Sequence of chain 1.C:
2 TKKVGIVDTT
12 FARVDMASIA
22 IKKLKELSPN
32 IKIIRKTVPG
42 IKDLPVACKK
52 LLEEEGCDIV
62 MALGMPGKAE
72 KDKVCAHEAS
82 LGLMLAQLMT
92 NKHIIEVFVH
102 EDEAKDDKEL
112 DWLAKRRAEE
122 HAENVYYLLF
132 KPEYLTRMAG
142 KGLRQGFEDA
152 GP

The small molecule below binds the protein below.
Small molecule (SMILES): O=c1[nH]c(=O)c2[nH]c(=O)c(=O)n(C[C@H](O)[C@H](O)[C@H](O)CO)c2[nH]1

Binding-site contacts:
Ligand atom O2 contacts residue ARG145 of chain 1.C at 3.5 Å.
Ligand atom N1 contacts residue ARG118 of chain 1.C at 3.6 Å.
Ligand atom O4 contacts residue RDL1 of chain 1.M at 3.5 Å (h-bond).
Ligand atom N6 contacts residue RDL1 of chain 1.M at 2.8 Å (h-bond).
Ligand atom C7 contacts residue ARG118 of chain 1.C at 3.4 Å.
Ligand atom O8 contacts residue GLU104 of chain 1.C at 3.0 Å (salt-bridge).
Ligand atom C5 contacts residue RDL1 of chain 1.M at 2.8 Å.
Ligand atom O7 contacts residue PHE99 of chain 1.C at 3.0 Å (h-bond).
Ligand atom N6 contacts residue ARG118 of chain 1.C at 3.6 Å.
Ligand atom C8 contacts residue RDL1 of chain 1.M at 3.3 Å.
Ligand atom O4 contacts residue ARG118 of chain 1.C at 3.7 Å.
Ligand atom O7 contacts residue HIS101 of chain 1.C at 3.6 Å.
Ligand atom N1 contacts residue GLN146 of chain 1.C at 3.8 Å.
Ligand atom C8 contacts residue ARG118 of chain 1.C at 3.5 Å.
Ligand atom N3 contacts residue ARG118 of chain 1.C at 3.6 Å.
Ligand atom C4 contacts residue RDL1 of chain 1.M at 3.2 Å.
Ligand atom C8 contacts residue GLU104 of chain 1.C at 3.4 Å.
Ligand atom C10 contacts residue RDL1 of chain 1.M at 3.5 Å.
Ligand atom C12 contacts residue ASP73 of chain 1.D at 3.6 Å.
Ligand atom C5 contacts residue ARG118 of chain 1.C at 3.5 Å.
Ligand atom C11 contacts residue ARG118 of chain 1.C at 3.7 Å.
Ligand atom N9 contacts residue GLU104 of chain 1.C at 3.6 Å (salt-bridge).
Ligand atom C7 contacts residue RDL1 of chain 1.M at 3.3 Å.
Ligand atom N6 contacts residue PHE99 of chain 1.C at 3.5 Å (h-bond).
Ligand atom C11 contacts residue GLU104 of chain 1.C at 3.4 Å.
Ligand atom O8 contacts residue RDL1 of chain 1.M at 3.6 Å.
Ligand atom C2 contacts residue GLN146 of chain 1.C at 3.2 Å.
Ligand atom C4 contacts residue HIS122 of chain 1.C at 3.5 Å.
Ligand atom N3 contacts residue GLN146 of chain 1.C at 2.8 Å (h-bond).
Ligand atom N9 contacts residue RDL1 of chain 1.M at 3.5 Å (h-bond).
Ligand atom O12 contacts residue ASP73 of chain 1.D at 2.9 Å (salt-bridge).
Ligand atom O4 contacts residue HIS122 of chain 1.C at 2.7 Å (h-bond).
Ligand atom C4 contacts residue ARG118 of chain 1.C at 3.4 Å.
Ligand atom O2 contacts residue GLN146 of chain 1.C at 2.7 Å (h-bond).
Ligand atom N3 contacts residue HIS122 of chain 1.C at 3.6 Å.
Ligand atom C10 contacts residue ARG118 of chain 1.C at 3.3 Å.
Ligand atom C7 contacts residue PHE99 of chain 1.C at 3.4 Å (hydrophobic).
Ligand atom C12 contacts residue RDL1 of chain 1.M at 3.7 Å.
Ligand atom N9 contacts residue ARG118 of chain 1.C at 3.4 Å (salt-bridge).
Ligand atom O12 contacts residue RDL1 of chain 1.M at 2.8 Å (h-bond).

Sequence of chain 1.D:
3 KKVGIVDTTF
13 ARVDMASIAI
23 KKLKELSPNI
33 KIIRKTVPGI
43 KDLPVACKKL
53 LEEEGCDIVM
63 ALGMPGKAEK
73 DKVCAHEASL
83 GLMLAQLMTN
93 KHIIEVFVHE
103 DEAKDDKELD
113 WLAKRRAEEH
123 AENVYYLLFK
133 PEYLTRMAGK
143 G